Binding-site contacts:
Ligand atom C4 contacts residue ASN289 of chain 1.A at 4.1 Å.
Ligand atom C1 contacts residue ASN289 of chain 1.A at 1.4 Å.
Ligand atom C3 contacts residue ASN289 of chain 1.A at 3.7 Å.
Ligand atom C2 contacts residue ASN289 of chain 1.A at 2.3 Å.
Ligand atom C5 contacts residue ASN289 of chain 1.A at 3.6 Å.
Ligand atom O5 contacts residue ASN289 of chain 1.A at 2.3 Å (h-bond).
Ligand atom O7 contacts residue ASN289 of chain 1.A at 3.8 Å.
Ligand atom C8 contacts residue ASN278 of chain 1.A at 3.6 Å.
Ligand atom C7 contacts residue ASN289 of chain 1.A at 3.5 Å.
Ligand atom N2 contacts residue ASN289 of chain 1.A at 2.8 Å (h-bond).

Sequence of chain 1.A:
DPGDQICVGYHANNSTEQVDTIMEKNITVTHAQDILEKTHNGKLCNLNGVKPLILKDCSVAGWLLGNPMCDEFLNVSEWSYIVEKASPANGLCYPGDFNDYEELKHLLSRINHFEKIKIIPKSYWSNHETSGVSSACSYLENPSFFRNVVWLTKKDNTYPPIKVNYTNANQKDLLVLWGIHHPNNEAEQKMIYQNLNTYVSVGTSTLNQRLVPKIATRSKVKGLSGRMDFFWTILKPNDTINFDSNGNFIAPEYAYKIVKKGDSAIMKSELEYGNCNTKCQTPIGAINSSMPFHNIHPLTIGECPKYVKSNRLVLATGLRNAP

A protein and the small-molecule ligand that binds it are described below.
Small molecule (SMILES): CC(=O)N[C@@H]1[C@@H](O)[C@H](O)[C@@H](CO)O[C@H]1O